Binding-site contacts:
Ligand atom C3 contacts residue THR1100 of chain 1.H at 3.4 Å.
Ligand atom C1 contacts residue ASN1098 of chain 1.H at 1.4 Å.
Ligand atom C6 contacts residue PHE1103 of chain 1.H at 3.5 Å (hydrophobic).
Ligand atom C5 contacts residue ASN1098 of chain 1.H at 3.7 Å.
Ligand atom C3 contacts residue ASN1098 of chain 1.H at 3.8 Å.
Ligand atom C7 contacts residue ASN1098 of chain 1.H at 3.0 Å.
Ligand atom O3 contacts residue THR1100 of chain 1.H at 4.2 Å.
Ligand atom C7 contacts residue HIS1101 of chain 1.H at 3.9 Å.
Ligand atom C1 contacts residue THR1100 of chain 1.H at 3.7 Å.
Ligand atom N2 contacts residue HIS1101 of chain 1.H at 4.5 Å.
Ligand atom C8 contacts residue HIS1101 of chain 1.H at 4.1 Å.
Ligand atom C5 contacts residue THR1100 of chain 1.H at 4.5 Å.
Ligand atom O4 contacts residue HIS1101 of chain 1.H at 3.6 Å.
Ligand atom C2 contacts residue ASN1098 of chain 1.H at 2.5 Å.
Ligand atom O7 contacts residue ASN1098 of chain 1.H at 2.8 Å (h-bond).
Ligand atom C4 contacts residue HIS1101 of chain 1.H at 4.0 Å.
Ligand atom C4 contacts residue THR1100 of chain 1.H at 4.4 Å.
Ligand atom N2 contacts residue ASN1098 of chain 1.H at 2.8 Å (h-bond).
Ligand atom N2 contacts residue THR1100 of chain 1.H at 3.5 Å (h-bond).
Ligand atom O5 contacts residue ASN1098 of chain 1.H at 2.4 Å (h-bond).
Ligand atom C4 contacts residue ASN1098 of chain 1.H at 4.2 Å.
Ligand atom C8 contacts residue ASN1098 of chain 1.H at 3.8 Å.
Ligand atom O5 contacts residue PHE1103 of chain 1.H at 3.8 Å.
Ligand atom C5 contacts residue PHE1103 of chain 1.H at 3.8 Å (hydrophobic).
Ligand atom C3 contacts residue HIS1101 of chain 1.H at 3.8 Å.
Ligand atom C5 contacts residue HIS1101 of chain 1.H at 4.0 Å.
Ligand atom O7 contacts residue HIS1101 of chain 1.H at 3.7 Å.
Ligand atom C8 contacts residue THR1100 of chain 1.H at 4.2 Å.
Ligand atom C2 contacts residue THR1100 of chain 1.H at 3.7 Å.

This small molecule binds to this protein.
Small molecule (SMILES): CC(=O)N[C@H]1[C@H](O[C@H]2[C@H](O)[C@@H](NC(C)=O)CO[C@@H]2CO)O[C@H](CO)[C@@H](O)[C@@H]1O

Sequence of chain 1.H:
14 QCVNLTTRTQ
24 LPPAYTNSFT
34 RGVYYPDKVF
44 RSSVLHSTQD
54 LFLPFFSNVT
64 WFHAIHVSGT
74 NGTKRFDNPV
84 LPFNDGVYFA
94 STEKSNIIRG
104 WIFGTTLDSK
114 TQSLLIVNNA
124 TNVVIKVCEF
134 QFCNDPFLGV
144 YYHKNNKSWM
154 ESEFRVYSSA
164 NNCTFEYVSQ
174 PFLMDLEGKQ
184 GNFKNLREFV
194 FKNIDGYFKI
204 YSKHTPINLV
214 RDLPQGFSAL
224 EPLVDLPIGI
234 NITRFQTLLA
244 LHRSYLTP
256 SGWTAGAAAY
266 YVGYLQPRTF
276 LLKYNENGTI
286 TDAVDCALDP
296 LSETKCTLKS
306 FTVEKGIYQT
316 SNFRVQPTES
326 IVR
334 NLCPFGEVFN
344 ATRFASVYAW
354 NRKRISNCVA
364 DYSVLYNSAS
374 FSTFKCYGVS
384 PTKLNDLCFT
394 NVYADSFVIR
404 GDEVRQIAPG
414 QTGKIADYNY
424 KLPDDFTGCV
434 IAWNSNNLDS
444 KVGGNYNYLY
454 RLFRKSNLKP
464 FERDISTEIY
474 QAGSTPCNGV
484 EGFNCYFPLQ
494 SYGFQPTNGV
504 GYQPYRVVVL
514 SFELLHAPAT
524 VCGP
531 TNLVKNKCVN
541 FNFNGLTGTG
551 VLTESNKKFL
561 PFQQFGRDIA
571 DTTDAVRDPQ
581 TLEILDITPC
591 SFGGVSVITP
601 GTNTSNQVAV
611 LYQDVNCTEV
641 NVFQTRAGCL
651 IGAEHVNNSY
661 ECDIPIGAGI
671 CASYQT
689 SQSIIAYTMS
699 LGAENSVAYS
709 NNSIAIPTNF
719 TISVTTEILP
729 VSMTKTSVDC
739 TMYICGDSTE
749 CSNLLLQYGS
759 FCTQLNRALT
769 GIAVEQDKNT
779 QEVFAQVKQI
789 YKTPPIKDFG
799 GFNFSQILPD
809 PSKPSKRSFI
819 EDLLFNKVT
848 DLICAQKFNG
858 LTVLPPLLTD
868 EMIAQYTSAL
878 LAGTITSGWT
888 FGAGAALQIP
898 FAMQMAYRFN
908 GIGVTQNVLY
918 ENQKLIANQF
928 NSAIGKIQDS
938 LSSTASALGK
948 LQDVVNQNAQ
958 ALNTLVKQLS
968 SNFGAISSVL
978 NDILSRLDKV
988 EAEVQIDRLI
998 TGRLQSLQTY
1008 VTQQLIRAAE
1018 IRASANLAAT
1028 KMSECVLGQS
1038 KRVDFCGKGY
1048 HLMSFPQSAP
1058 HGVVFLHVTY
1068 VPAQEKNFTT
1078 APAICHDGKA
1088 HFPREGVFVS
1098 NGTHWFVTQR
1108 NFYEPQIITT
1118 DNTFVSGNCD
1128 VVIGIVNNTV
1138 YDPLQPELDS